Sequence of chain 1.D:
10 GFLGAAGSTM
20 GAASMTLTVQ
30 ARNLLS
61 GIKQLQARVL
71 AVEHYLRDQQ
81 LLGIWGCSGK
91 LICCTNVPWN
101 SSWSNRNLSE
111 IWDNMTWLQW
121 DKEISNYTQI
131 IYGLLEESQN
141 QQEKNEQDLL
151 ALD

Sequence of chain 1.A:
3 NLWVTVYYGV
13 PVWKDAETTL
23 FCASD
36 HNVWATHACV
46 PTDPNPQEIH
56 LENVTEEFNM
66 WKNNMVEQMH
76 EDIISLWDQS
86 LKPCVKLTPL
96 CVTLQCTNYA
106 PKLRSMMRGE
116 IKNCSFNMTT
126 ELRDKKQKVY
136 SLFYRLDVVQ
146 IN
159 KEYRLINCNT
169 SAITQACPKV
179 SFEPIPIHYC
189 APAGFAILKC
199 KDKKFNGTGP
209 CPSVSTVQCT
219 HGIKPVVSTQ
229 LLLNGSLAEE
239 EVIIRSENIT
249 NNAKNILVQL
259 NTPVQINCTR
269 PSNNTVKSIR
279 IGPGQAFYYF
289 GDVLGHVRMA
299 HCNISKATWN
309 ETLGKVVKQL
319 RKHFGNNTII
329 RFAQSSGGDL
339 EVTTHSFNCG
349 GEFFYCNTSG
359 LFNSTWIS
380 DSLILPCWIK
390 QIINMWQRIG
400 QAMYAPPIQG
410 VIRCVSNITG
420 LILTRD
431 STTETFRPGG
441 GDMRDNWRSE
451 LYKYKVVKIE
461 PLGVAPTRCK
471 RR

A protein and the small-molecule ligand that binds it are described below.
Small molecule (SMILES): CC(=O)N[C@@H]1[C@@H](O)[C@H](O)[C@@H](CO)O[C@H]1O

Binding-site contacts:
Ligand atom C7 contacts residue ASN58 of chain 1.A at 3.9 Å.
Ligand atom C2 contacts residue GLU57 of chain 1.A at 4.4 Å.
Ligand atom C5 contacts residue ASN58 of chain 1.A at 3.7 Å.
Ligand atom C7 contacts residue SER17 of chain 1.D at 4.1 Å.
Ligand atom C4 contacts residue ASN58 of chain 1.A at 4.2 Å.
Ligand atom C1 contacts residue ASN58 of chain 1.A at 1.4 Å.
Ligand atom N2 contacts residue ASN58 of chain 1.A at 2.8 Å (h-bond).
Ligand atom C2 contacts residue ASN58 of chain 1.A at 2.4 Å.
Ligand atom C3 contacts residue GLU57 of chain 1.A at 4.2 Å.
Ligand atom C7 contacts residue GLU57 of chain 1.A at 4.2 Å.
Ligand atom O7 contacts residue SER17 of chain 1.D at 3.5 Å.
Ligand atom C8 contacts residue SER17 of chain 1.D at 4.1 Å.
Ligand atom C8 contacts residue GLU57 of chain 1.A at 3.8 Å.
Ligand atom C8 contacts residue GLY13 of chain 1.D at 4.3 Å.
Ligand atom N2 contacts residue GLY16 of chain 1.D at 4.5 Å.
Ligand atom C8 contacts residue GLY16 of chain 1.D at 4.3 Å.
Ligand atom O7 contacts residue GLY16 of chain 1.D at 4.4 Å.
Ligand atom C7 contacts residue GLY16 of chain 1.D at 4.2 Å.
Ligand atom N2 contacts residue GLU57 of chain 1.A at 3.6 Å.
Ligand atom C3 contacts residue ASN58 of chain 1.A at 3.8 Å.
Ligand atom O7 contacts residue ASN58 of chain 1.A at 4.5 Å.
Ligand atom O5 contacts residue ASN58 of chain 1.A at 2.4 Å (h-bond).